Binding-site contacts:
Ligand atom O6 contacts residue TYR41 of chain 1.A at 3.2 Å (h-bond).
Ligand atom O6 contacts residue SER39 of chain 1.A at 4.1 Å.
Ligand atom O3 contacts residue GLN196 of chain 1.A at 4.2 Å.
Ligand atom C5 contacts residue GLN94 of chain 1.A at 3.9 Å.
Ligand atom C8 contacts residue THR100 of chain 1.A at 4.0 Å.
Ligand atom O7 contacts residue THR100 of chain 1.A at 2.6 Å (h-bond).
Ligand atom O6 contacts residue VAL63 of chain 1.A at 3.9 Å.
Ligand atom O5 contacts residue GLN94 of chain 1.A at 3.9 Å.
Ligand atom C7 contacts residue VAL63 of chain 1.A at 4.2 Å (hydrophobic).
Ligand atom C6 contacts residue LEU61 of chain 1.A at 3.6 Å (hydrophobic).
Ligand atom C1 contacts residue TYR41 of chain 1.A at 3.9 Å (hydrophobic).
Ligand atom C8 contacts residue THR98 of chain 1.A at 3.4 Å.
Ligand atom C8 contacts residue LEU65 of chain 1.A at 3.5 Å (hydrophobic).
Ligand atom C7 contacts residue THR100 of chain 1.A at 3.6 Å.
Ligand atom C5 contacts residue TYR41 of chain 1.A at 4.2 Å (hydrophobic).
Ligand atom C2 contacts residue ASN96 of chain 1.A at 2.5 Å.
Ligand atom C2 contacts residue TYR41 of chain 1.A at 4.3 Å (hydrophobic).
Ligand atom C7 contacts residue ASN96 of chain 1.A at 3.4 Å.
Ligand atom C6 contacts residue MAN1 of chain 1.N at 3.3 Å.
Ligand atom C6 contacts residue GLN94 of chain 1.A at 3.2 Å.
Ligand atom C5 contacts residue LEU61 of chain 1.A at 4.2 Å (hydrophobic).
Ligand atom O7 contacts residue VAL63 of chain 1.A at 3.3 Å.
Ligand atom C3 contacts residue ASN96 of chain 1.A at 3.8 Å.
Ligand atom C2 contacts residue VAL63 of chain 1.A at 3.9 Å (hydrophobic).
Ligand atom C8 contacts residue ASN96 of chain 1.A at 3.6 Å.
Ligand atom O5 contacts residue ASN96 of chain 1.A at 2.4 Å (h-bond).
Ligand atom O5 contacts residue TYR41 of chain 1.A at 3.9 Å.
Ligand atom C6 contacts residue TYR41 of chain 1.A at 4.2 Å (hydrophobic).
Ligand atom C1 contacts residue ASN96 of chain 1.A at 1.4 Å.
Ligand atom O6 contacts residue GLN94 of chain 1.A at 4.0 Å.
Ligand atom O7 contacts residue ASN96 of chain 1.A at 4.3 Å.
Ligand atom C4 contacts residue ASN96 of chain 1.A at 4.3 Å.
Ligand atom C3 contacts residue TYR41 of chain 1.A at 4.0 Å (hydrophobic).
Ligand atom O3 contacts residue LEU61 of chain 1.A at 3.2 Å.
Ligand atom O4 contacts residue VAL63 of chain 1.A at 4.0 Å.
Ligand atom C5 contacts residue ASN96 of chain 1.A at 3.7 Å.
Ligand atom N2 contacts residue ASN96 of chain 1.A at 2.9 Å (h-bond).
Ligand atom O6 contacts residue MAN1 of chain 1.N at 2.7 Å (h-bond).
Ligand atom C1 contacts residue THR98 of chain 1.A at 4.1 Å.
Ligand atom O6 contacts residue TYR41 of chain 1.A at 3.8 Å.

This small molecule binds to this protein.
Small molecule (SMILES): CC(=O)N[C@H]1[C@H](O[C@H]2[C@H](O)[C@@H](NC(C)=O)CO[C@@H]2CO)O[C@H](CO)[C@@H](O[C@@H]2O[C@H](CO)[C@@H](O)[C@H](O[C@H]3O[C@H](CO)[C@@H](O)[C@H](O)[C@@H]3O)[C@@H]2O)[C@@H]1O

Sequence of chain 1.A:
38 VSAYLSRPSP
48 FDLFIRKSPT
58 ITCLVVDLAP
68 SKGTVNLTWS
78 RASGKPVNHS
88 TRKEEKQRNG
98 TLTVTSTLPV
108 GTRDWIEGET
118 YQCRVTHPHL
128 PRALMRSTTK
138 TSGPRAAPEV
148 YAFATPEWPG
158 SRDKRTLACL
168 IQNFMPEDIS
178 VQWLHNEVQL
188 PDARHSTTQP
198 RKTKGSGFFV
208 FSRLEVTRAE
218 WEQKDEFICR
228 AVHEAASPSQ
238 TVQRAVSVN